Sequence of chain 1.B:
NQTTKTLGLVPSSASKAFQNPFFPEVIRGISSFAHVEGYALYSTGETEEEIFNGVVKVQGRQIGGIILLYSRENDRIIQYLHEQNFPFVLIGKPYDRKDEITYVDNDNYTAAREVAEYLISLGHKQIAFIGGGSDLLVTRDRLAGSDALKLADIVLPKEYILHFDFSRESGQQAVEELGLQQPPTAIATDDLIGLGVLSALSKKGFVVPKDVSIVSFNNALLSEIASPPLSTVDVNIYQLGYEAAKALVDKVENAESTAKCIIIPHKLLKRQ

A small-molecule ligand and the protein it binds are described below.
Small molecule (SMILES): OC[C@H]1O[C@H](O[C@H]2[C@H](O)[C@@H](O)[C@@H](O)O[C@@H]2CO)[C@H](O)[C@@H](O)[C@@H]1O

Binding-site contacts:
Ligand atom C1 contacts residue PHE27 of chain 1.B at 3.6 Å (hydrophobic).
Ligand atom O6 contacts residue ASN115 of chain 1.B at 2.8 Å (h-bond).
Ligand atom O1 contacts residue PHE174 of chain 1.B at 3.3 Å.
Ligand atom C4 contacts residue ASP112 of chain 1.B at 3.1 Å.
Ligand atom O6 contacts residue ASN228 of chain 1.B at 2.6 Å (h-bond).
Ligand atom C5 contacts residue ASN228 of chain 1.B at 3.8 Å.
Ligand atom O3 contacts residue GLY99 of chain 1.B at 3.1 Å (h-bond).
Ligand atom O4 contacts residue GLY99 of chain 1.B at 3.7 Å.
Ligand atom C6 contacts residue ARG149 of chain 1.B at 3.6 Å.
Ligand atom O5 contacts residue ASP200 of chain 1.B at 3.8 Å.
Ligand atom C6 contacts residue LEU250 of chain 1.B at 3.8 Å (hydrophobic).
Ligand atom O3 contacts residue PHE27 of chain 1.B at 3.8 Å.
Ligand atom C4 contacts residue PHE27 of chain 1.B at 3.8 Å (hydrophobic).
Ligand atom O4 contacts residue ASP112 of chain 1.B at 3.0 Å (salt-bridge).
Ligand atom O3 contacts residue ILE98 of chain 1.B at 3.1 Å.
Ligand atom C4 contacts residue GLY99 of chain 1.B at 3.5 Å.
Ligand atom C5 contacts residue ASN115 of chain 1.B at 4.0 Å.
Ligand atom C3 contacts residue GLY99 of chain 1.B at 2.9 Å.
Ligand atom C1 contacts residue ASN25 of chain 1.B at 4.1 Å.
Ligand atom O2 contacts residue VAL145 of chain 1.B at 3.5 Å.
Ligand atom O5 contacts residue PHE27 of chain 1.B at 3.4 Å.
Ligand atom O2 contacts residue ASN25 of chain 1.B at 3.9 Å.
Ligand atom C5 contacts residue ARG149 of chain 1.B at 3.9 Å.
Ligand atom C6 contacts residue ASN228 of chain 1.B at 3.4 Å.
Ligand atom O4 contacts residue ASN115 of chain 1.B at 3.5 Å (h-bond).
Ligand atom O5 contacts residue ASN228 of chain 1.B at 3.2 Å (h-bond).
Ligand atom C6 contacts residue ASP112 of chain 1.B at 3.6 Å.
Ligand atom O4 contacts residue VAL145 of chain 1.B at 3.7 Å.
Ligand atom O6 contacts residue ARG149 of chain 1.B at 2.9 Å (salt-bridge).
Ligand atom O3 contacts residue LEU250 of chain 1.B at 4.1 Å.
Ligand atom C6 contacts residue ASN115 of chain 1.B at 3.9 Å.
Ligand atom O6 contacts residue ASN113 of chain 1.B at 3.0 Å (h-bond).
Ligand atom C5 contacts residue ASP112 of chain 1.B at 3.9 Å.
Ligand atom C6 contacts residue PHE27 of chain 1.B at 3.9 Å (hydrophobic).
Ligand atom C1 contacts residue ASP200 of chain 1.B at 3.5 Å.
Ligand atom C3 contacts residue ILE98 of chain 1.B at 3.9 Å (hydrophobic).
Ligand atom O2 contacts residue PHE174 of chain 1.B at 3.9 Å.
Ligand atom C6 contacts residue ASN113 of chain 1.B at 3.2 Å.
Ligand atom O1 contacts residue ASP200 of chain 1.B at 4.1 Å.
Ligand atom O6 contacts residue ASP112 of chain 1.B at 3.6 Å.